The small molecule below binds the protein below.
Small molecule (SMILES): CC(=O)N[C@@H]1[C@@H](O)[C@H](O)[C@@H](CO)O[C@H]1O

Binding-site contacts:
Ligand atom C6 contacts residue VAL125 of chain 1.C at 3.7 Å (hydrophobic).
Ligand atom O7 contacts residue THR122 of chain 1.C at 3.6 Å.
Ligand atom N2 contacts residue THR122 of chain 1.C at 4.1 Å.
Ligand atom C7 contacts residue ASN123 of chain 1.C at 4.1 Å.
Ligand atom N2 contacts residue ASN123 of chain 1.C at 3.8 Å.
Ligand atom O7 contacts residue ASN123 of chain 1.C at 4.5 Å.
Ligand atom C1 contacts residue ASN123 of chain 1.C at 3.3 Å.
Ligand atom C2 contacts residue ASN123 of chain 1.C at 4.1 Å.
Ligand atom C5 contacts residue ASN120 of chain 1.C at 3.1 Å.
Ligand atom O3 contacts residue ASN120 of chain 1.C at 4.4 Å.
Ligand atom C1 contacts residue ASN120 of chain 1.C at 1.4 Å.
Ligand atom C2 contacts residue ASN120 of chain 1.C at 2.5 Å.
Ligand atom O7 contacts residue ASN120 of chain 1.C at 3.7 Å.
Ligand atom C6 contacts residue ASN120 of chain 1.C at 3.3 Å.
Ligand atom O5 contacts residue ASN120 of chain 1.C at 2.4 Å (h-bond).
Ligand atom O5 contacts residue ASN123 of chain 1.C at 3.4 Å (h-bond).
Ligand atom C3 contacts residue ASN120 of chain 1.C at 3.5 Å.
Ligand atom C5 contacts residue VAL125 of chain 1.C at 4.1 Å (hydrophobic).
Ligand atom O6 contacts residue VAL125 of chain 1.C at 4.5 Å.
Ligand atom N2 contacts residue ASN120 of chain 1.C at 3.6 Å (h-bond).
Ligand atom C7 contacts residue ASN120 of chain 1.C at 4.1 Å.
Ligand atom C7 contacts residue THR122 of chain 1.C at 3.5 Å.
Ligand atom C8 contacts residue THR122 of chain 1.C at 3.4 Å.
Ligand atom C4 contacts residue ASN120 of chain 1.C at 3.3 Å.
Ligand atom O5 contacts residue VAL125 of chain 1.C at 3.7 Å.

Sequence of chain 1.C:
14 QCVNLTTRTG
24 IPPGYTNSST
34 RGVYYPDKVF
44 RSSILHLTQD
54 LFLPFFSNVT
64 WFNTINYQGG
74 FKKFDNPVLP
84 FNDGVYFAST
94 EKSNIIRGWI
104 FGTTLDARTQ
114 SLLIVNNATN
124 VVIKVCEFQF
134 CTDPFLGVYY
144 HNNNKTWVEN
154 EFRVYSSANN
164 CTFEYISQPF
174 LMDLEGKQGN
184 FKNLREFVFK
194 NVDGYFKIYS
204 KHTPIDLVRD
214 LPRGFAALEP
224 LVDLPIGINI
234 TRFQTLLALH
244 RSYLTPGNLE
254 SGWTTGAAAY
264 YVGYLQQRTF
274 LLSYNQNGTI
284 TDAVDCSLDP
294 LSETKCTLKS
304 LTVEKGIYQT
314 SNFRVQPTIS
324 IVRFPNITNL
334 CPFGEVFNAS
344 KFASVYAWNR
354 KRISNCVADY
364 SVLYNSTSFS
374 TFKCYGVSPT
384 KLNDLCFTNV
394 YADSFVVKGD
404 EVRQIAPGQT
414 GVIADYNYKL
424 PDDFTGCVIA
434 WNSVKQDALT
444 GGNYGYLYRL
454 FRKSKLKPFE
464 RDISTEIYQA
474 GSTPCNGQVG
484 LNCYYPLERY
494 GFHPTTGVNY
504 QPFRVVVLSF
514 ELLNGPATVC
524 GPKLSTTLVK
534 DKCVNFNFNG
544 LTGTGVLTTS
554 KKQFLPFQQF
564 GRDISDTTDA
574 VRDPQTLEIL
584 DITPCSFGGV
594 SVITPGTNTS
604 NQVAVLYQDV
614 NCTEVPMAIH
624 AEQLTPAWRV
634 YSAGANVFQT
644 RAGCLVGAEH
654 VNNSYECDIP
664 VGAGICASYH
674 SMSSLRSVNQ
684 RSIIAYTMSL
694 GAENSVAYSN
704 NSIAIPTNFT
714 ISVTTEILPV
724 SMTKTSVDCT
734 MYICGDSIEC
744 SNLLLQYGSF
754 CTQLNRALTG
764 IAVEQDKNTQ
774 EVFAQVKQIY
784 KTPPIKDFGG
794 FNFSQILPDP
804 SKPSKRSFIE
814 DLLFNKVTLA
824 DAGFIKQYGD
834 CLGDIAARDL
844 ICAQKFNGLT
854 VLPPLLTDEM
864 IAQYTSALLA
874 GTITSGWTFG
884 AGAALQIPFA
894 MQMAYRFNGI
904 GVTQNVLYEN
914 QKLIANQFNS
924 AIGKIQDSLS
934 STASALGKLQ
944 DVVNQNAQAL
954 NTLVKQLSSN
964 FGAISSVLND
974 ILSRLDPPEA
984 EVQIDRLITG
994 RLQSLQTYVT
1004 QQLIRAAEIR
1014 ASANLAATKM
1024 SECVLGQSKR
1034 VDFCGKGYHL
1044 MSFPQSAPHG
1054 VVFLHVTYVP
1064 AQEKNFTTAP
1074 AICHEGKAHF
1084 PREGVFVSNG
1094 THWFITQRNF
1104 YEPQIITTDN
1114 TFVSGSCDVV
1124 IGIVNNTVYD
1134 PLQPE